Sequence of chain 2.D:
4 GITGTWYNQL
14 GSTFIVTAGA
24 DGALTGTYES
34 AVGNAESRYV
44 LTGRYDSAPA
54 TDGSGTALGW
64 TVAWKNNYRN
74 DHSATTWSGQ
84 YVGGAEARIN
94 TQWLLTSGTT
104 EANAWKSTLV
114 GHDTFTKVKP

This protein binds this small molecule.
Small molecule (SMILES): O=C(CCCC[C@@H]1SC[C@@H]2NC(=O)N[C@@H]21)NNc1c(-c2ccc(S(=O)(=O)N3CCOCC3)cc2)cccc1-c1ccc(S(=O)(=O)N2CCOCC2)cc1

Sequence of chain 3.C:
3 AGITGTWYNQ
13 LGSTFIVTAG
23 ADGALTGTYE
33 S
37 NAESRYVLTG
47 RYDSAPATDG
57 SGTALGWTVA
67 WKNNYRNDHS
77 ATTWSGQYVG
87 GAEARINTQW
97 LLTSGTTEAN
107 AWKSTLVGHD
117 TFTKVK

Binding-site contacts:
Ligand atom C3 contacts residue SER33 of chain 3.C at 3.5 Å.
Ligand atom C contacts residue LEU13 of chain 3.C at 4.0 Å (hydrophobic).
Ligand atom C6 contacts residue ASP74 of chain 3.C at 3.9 Å.
Ligand atom O7 contacts residue ASP116 of chain 3.C at 3.8 Å.
Ligand atom N4 contacts residue SER33 of chain 3.C at 3.4 Å (h-bond).
Ligand atom C4 contacts residue LEU98 of chain 3.C at 3.7 Å (hydrophobic).
Ligand atom O contacts residue ASP74 of chain 3.C at 2.8 Å (salt-bridge).
Ligand atom N5 contacts residue ASN11 of chain 3.C at 3.9 Å.
Ligand atom O7 contacts residue TYR31 of chain 3.C at 2.7 Å (h-bond).
Ligand atom S contacts residue TRP67 of chain 3.C at 3.5 Å.
Ligand atom C35 contacts residue ASN11 of chain 3.C at 3.7 Å.
Ligand atom N4 contacts residue SER15 of chain 3.C at 4.1 Å.
Ligand atom O7 contacts residue LEU13 of chain 3.C at 4.1 Å.
Ligand atom C3 contacts residue TRP67 of chain 3.C at 3.9 Å (hydrophobic).
Ligand atom S contacts residue THR78 of chain 3.C at 3.3 Å (h-bond).
Ligand atom O contacts residue LEU98 of chain 3.C at 3.8 Å.
Ligand atom N5 contacts residue TYR31 of chain 3.C at 3.9 Å.
Ligand atom N4 contacts residue LEU13 of chain 3.C at 3.8 Å.
Ligand atom C6 contacts residue TRP67 of chain 3.C at 3.9 Å (hydrophobic).
Ligand atom C contacts residue TRP96 of chain 3.C at 3.8 Å (hydrophobic).
Ligand atom S contacts residue TRP80 of chain 3.C at 3.8 Å.
Ligand atom C1 contacts residue THR78 of chain 3.C at 4.0 Å.
Ligand atom O contacts residue SER76 of chain 3.C at 3.9 Å.
Ligand atom C contacts residue ASP116 of chain 3.C at 3.9 Å.
Ligand atom C34 contacts residue TRP108 of chain 2.D at 3.8 Å (hydrophobic).
Ligand atom C4 contacts residue TRP67 of chain 3.C at 3.8 Å (hydrophobic).
Ligand atom C35 contacts residue SER15 of chain 3.C at 3.7 Å.
Ligand atom C35 contacts residue LEU13 of chain 3.C at 3.7 Å (hydrophobic).
Ligand atom C1 contacts residue TRP96 of chain 3.C at 3.4 Å (hydrophobic).
Ligand atom N5 contacts residue LEU13 of chain 3.C at 3.8 Å.
Ligand atom O7 contacts residue SER15 of chain 3.C at 2.7 Å (h-bond).
Ligand atom O7 contacts residue ASN11 of chain 3.C at 2.9 Å (h-bond).
Ligand atom C35 contacts residue TYR31 of chain 3.C at 3.5 Å (hydrophobic).
Ligand atom N5 contacts residue ASP116 of chain 3.C at 2.8 Å (salt-bridge).
Ligand atom C5 contacts residue TRP67 of chain 3.C at 4.0 Å (hydrophobic).
Ligand atom N contacts residue ASP74 of chain 3.C at 3.9 Å.
Ligand atom C35 contacts residue ASP116 of chain 3.C at 3.7 Å.
Ligand atom C7 contacts residue ASP74 of chain 3.C at 3.2 Å.
Ligand atom C2 contacts residue TRP108 of chain 2.D at 3.6 Å (hydrophobic).
Ligand atom C1 contacts residue TRP80 of chain 3.C at 4.1 Å (hydrophobic).